A protein and the small-molecule ligand that binds it are described below.
Small molecule (SMILES): O=C1NC(=O)c2c1c1cc(F)cn3->[Ru]45([N]CS)(n6c7ccc(O)cc7c2c6c13)[S]1CC[S]4CC[S]5CC1

Binding-site contacts:
Ligand atom N12 contacts residue GLY14 of chain 1.A at 3.4 Å.
Ligand atom O1 contacts residue TYR90 of chain 1.A at 3.6 Å.
Ligand atom O2 contacts residue VAL72 of chain 1.A at 3.6 Å.
Ligand atom O1 contacts residue GLU89 of chain 1.A at 3.8 Å.
Ligand atom C26 contacts residue LEU91 of chain 1.A at 3.8 Å (hydrophobic).
Ligand atom C9 contacts residue VAL21 of chain 1.A at 3.5 Å (hydrophobic).
Ligand atom C33 contacts residue THR151 of chain 1.A at 3.7 Å.
Ligand atom S8 contacts residue VAL21 of chain 1.A at 3.3 Å.
Ligand atom S8 contacts residue GLY19 of chain 1.A at 3.5 Å (h-bond).
Ligand atom O3 contacts residue LEU91 of chain 1.A at 3.4 Å (h-bond).
Ligand atom C16 contacts residue GLU138 of chain 1.A at 3.8 Å.
Ligand atom C30 contacts residue ALA37 of chain 1.A at 3.7 Å (hydrophobic).
Ligand atom N19 contacts residue ALA37 of chain 1.A at 3.4 Å.
Ligand atom F4 contacts residue ASP152 of chain 1.A at 3.6 Å.
Ligand atom C26 contacts residue MET141 of chain 1.A at 3.8 Å (hydrophobic).
Ligand atom C26 contacts residue LEU13 of chain 1.A at 3.8 Å (hydrophobic).
Ligand atom C11 contacts residue GLU95 of chain 1.A at 3.1 Å.
Ligand atom C5 contacts residue GLU138 of chain 1.A at 3.4 Å.
Ligand atom C9 contacts residue LYS15 of chain 1.A at 3.7 Å.
Ligand atom N19 contacts residue GLU89 of chain 1.A at 3.0 Å (salt-bridge).
Ligand atom O2 contacts residue LEU88 of chain 1.A at 3.1 Å.
Ligand atom O3 contacts residue LEU13 of chain 1.A at 3.7 Å.
Ligand atom C15 contacts residue GLU138 of chain 1.A at 2.9 Å.
Ligand atom S10 contacts residue GLU138 of chain 1.A at 3.4 Å (salt-bridge).
Ligand atom C23 contacts residue LEU13 of chain 1.A at 3.6 Å (hydrophobic).
Ligand atom C9 contacts residue GLY14 of chain 1.A at 3.2 Å.
Ligand atom C34 contacts residue THR151 of chain 1.A at 3.7 Å.
Ligand atom C25 contacts residue LEU13 of chain 1.A at 3.6 Å (hydrophobic).
Ligand atom C9 contacts residue GLY16 of chain 1.A at 3.5 Å.
Ligand atom O1 contacts residue LEU91 of chain 1.A at 2.7 Å (h-bond).
Ligand atom C7 contacts residue GLY16 of chain 1.A at 3.8 Å.
Ligand atom S8 contacts residue LYS15 of chain 1.A at 3.3 Å.
Ligand atom C25 contacts residue MET141 of chain 1.A at 3.8 Å (hydrophobic).
Ligand atom C30 contacts residue LEU91 of chain 1.A at 3.8 Å (hydrophobic).
Ligand atom S8 contacts residue GLY16 of chain 1.A at 2.4 Å (h-bond).
Ligand atom S8 contacts residue GLY14 of chain 1.A at 3.1 Å (h-bond).
Ligand atom C31 contacts residue ALA37 of chain 1.A at 3.8 Å (hydrophobic).
Ligand atom S14 contacts residue GLY16 of chain 1.A at 3.8 Å.
Ligand atom O3 contacts residue TYR90 of chain 1.A at 3.7 Å.
Ligand atom S10 contacts residue MET141 of chain 1.A at 3.7 Å.

Sequence of chain 1.A:
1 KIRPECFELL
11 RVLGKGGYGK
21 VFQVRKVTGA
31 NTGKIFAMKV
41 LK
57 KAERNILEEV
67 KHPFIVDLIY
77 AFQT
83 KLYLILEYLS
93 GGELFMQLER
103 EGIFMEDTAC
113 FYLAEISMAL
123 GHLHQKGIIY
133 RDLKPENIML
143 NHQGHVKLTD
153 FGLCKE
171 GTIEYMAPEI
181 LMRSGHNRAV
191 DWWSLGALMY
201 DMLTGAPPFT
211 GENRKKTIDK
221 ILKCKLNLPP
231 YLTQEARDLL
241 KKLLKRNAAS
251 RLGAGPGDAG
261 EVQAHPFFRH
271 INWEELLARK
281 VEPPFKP